Sequence of chain 1.D:
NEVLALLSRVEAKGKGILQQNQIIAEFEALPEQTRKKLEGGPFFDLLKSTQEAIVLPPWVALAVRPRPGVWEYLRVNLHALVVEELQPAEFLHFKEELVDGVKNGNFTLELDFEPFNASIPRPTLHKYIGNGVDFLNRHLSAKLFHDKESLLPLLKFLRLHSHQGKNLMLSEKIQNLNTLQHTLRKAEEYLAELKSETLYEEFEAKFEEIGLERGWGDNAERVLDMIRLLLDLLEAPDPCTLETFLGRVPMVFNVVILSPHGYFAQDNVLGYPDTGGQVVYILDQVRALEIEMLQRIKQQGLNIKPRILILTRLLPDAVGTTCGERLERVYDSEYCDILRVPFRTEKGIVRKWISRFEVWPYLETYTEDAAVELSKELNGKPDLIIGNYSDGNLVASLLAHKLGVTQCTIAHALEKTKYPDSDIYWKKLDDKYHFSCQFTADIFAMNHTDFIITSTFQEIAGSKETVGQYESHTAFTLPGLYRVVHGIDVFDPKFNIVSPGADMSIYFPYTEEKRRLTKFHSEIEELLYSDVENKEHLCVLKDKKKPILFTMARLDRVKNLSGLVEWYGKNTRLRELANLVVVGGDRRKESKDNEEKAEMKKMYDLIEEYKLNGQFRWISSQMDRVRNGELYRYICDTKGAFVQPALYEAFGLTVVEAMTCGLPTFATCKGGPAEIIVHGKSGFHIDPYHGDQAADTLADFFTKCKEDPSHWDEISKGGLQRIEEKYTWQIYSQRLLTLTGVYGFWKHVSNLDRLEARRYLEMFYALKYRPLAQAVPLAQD

A protein and the small-molecule ligand that binds it are described below.
Small molecule (SMILES): OC[C@H]1O[C@](O)(CO)[C@@H](O)[C@@H]1O

Binding-site contacts:
Ligand atom O5 contacts residue ARG580 of chain 1.D at 3.8 Å.
Ligand atom C1 contacts residue GLY303 of chain 1.D at 4.1 Å.
Ligand atom C1 contacts residue ASP300 of chain 1.D at 3.7 Å.
Ligand atom C3 contacts residue GLN304 of chain 1.D at 3.3 Å.
Ligand atom O2 contacts residue UDP1 of chain 1.FA at 3.0 Å (h-bond).
Ligand atom O6 contacts residue ARG580 of chain 1.D at 4.1 Å.
Ligand atom O6 contacts residue LYS444 of chain 1.D at 3.4 Å (salt-bridge).
Ligand atom O4 contacts residue HIS287 of chain 1.D at 3.0 Å (h-bond).
Ligand atom O1 contacts residue ASP300 of chain 1.D at 3.8 Å.
Ligand atom C4 contacts residue ARG382 of chain 1.D at 3.8 Å.
Ligand atom C4 contacts residue HIS287 of chain 1.D at 3.6 Å.
Ligand atom C6 contacts residue TYR415 of chain 1.D at 3.9 Å (hydrophobic).
Ligand atom C6 contacts residue GLU441 of chain 1.D at 3.9 Å.
Ligand atom O1 contacts residue GLY302 of chain 1.D at 2.8 Å (h-bond).
Ligand atom O1 contacts residue THR301 of chain 1.D at 3.7 Å.
Ligand atom C5 contacts residue ARG382 of chain 1.D at 3.9 Å.
Ligand atom C1 contacts residue UDP1 of chain 1.FA at 3.9 Å.
Ligand atom O1 contacts residue GLY303 of chain 1.D at 3.4 Å (h-bond).
Ligand atom O3 contacts residue GLN304 of chain 1.D at 2.8 Å (h-bond).
Ligand atom O3 contacts residue TYR415 of chain 1.D at 3.9 Å.
Ligand atom C6 contacts residue LYS444 of chain 1.D at 3.9 Å.
Ligand atom C3 contacts residue HIS287 of chain 1.D at 3.8 Å.
Ligand atom C1 contacts residue GLN304 of chain 1.D at 4.1 Å.
Ligand atom O2 contacts residue GLN304 of chain 1.D at 3.0 Å (h-bond).
Ligand atom O1 contacts residue GLN304 of chain 1.D at 3.2 Å (h-bond).
Ligand atom C1 contacts residue ARG580 of chain 1.D at 4.1 Å.
Ligand atom C2 contacts residue GLN304 of chain 1.D at 4.0 Å.
Ligand atom C1 contacts residue GLY302 of chain 1.D at 3.6 Å.
Ligand atom O1 contacts residue VAL305 of chain 1.D at 4.0 Å.
Ligand atom O4 contacts residue ASP300 of chain 1.D at 3.4 Å (salt-bridge).
Ligand atom O6 contacts residue ALA439 of chain 1.D at 3.5 Å.
Ligand atom C2 contacts residue UDP1 of chain 1.FA at 4.0 Å.
Ligand atom C6 contacts residue ARG382 of chain 1.D at 3.7 Å.
Ligand atom O5 contacts residue UDP1 of chain 1.FA at 3.6 Å.
Ligand atom O3 contacts residue HIS438 of chain 1.D at 3.7 Å.
Ligand atom O4 contacts residue ARG382 of chain 1.D at 3.4 Å.
Ligand atom O2 contacts residue GLY303 of chain 1.D at 3.8 Å.
Ligand atom C6 contacts residue ALA439 of chain 1.D at 3.7 Å (hydrophobic).
Ligand atom C5 contacts residue ARG580 of chain 1.D at 3.8 Å.
Ligand atom O6 contacts residue UDP1 of chain 1.FA at 4.1 Å.